Sequence of chain 1.C:
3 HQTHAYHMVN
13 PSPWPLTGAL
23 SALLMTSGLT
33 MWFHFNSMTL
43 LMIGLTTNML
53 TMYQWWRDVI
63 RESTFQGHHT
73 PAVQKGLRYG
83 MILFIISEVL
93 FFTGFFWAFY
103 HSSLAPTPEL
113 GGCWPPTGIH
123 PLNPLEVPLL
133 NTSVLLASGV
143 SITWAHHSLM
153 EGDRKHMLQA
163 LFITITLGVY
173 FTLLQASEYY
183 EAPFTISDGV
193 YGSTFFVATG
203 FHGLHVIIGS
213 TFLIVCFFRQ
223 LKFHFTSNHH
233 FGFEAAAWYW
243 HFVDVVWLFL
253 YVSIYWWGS

Sequence of chain 1.J:
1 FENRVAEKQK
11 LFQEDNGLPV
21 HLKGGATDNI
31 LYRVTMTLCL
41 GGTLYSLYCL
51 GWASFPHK

The small molecule below binds the protein below.
Small molecule (SMILES): C[C@H](CCC(=O)O)[C@H]1CC[C@H]2[C@@H]3[C@H](O)C[C@@H]4C[C@H](O)CC[C@]4(C)[C@H]3C[C@H](O)[C@]12C

Binding-site contacts:
Ligand atom C7 contacts residue LEU160 of chain 1.C at 4.4 Å (hydrophobic).
Ligand atom C4 contacts residue PHE164 of chain 1.C at 4.1 Å (hydrophobic).
Ligand atom C23 contacts residue LEU160 of chain 1.C at 4.0 Å (hydrophobic).
Ligand atom C23 contacts residue LEU223 of chain 1.C at 4.5 Å (hydrophobic).
Ligand atom C19 contacts residue PHE164 of chain 1.C at 3.5 Å (hydrophobic).
Ligand atom C3 contacts residue PHE164 of chain 1.C at 4.5 Å (hydrophobic).
Ligand atom C15 contacts residue LEU160 of chain 1.C at 4.0 Å (hydrophobic).
Ligand atom C24 contacts residue PHE1 of chain 1.J at 3.9 Å (hydrophobic).
Ligand atom C7 contacts residue GLN161 of chain 1.C at 4.1 Å.
Ligand atom C6 contacts residue PHE164 of chain 1.C at 3.7 Å (hydrophobic).
Ligand atom O7 contacts residue GLN161 of chain 1.C at 4.4 Å.
Ligand atom C23 contacts residue ARG156 of chain 1.C at 3.6 Å.
Ligand atom O26 contacts residue ARG156 of chain 1.C at 2.7 Å (salt-bridge).
Ligand atom O25 contacts residue ARG156 of chain 1.C at 2.7 Å (salt-bridge).
Ligand atom C24 contacts residue ARG156 of chain 1.C at 2.9 Å.
Ligand atom C19 contacts residue PHE219 of chain 1.C at 3.7 Å (hydrophobic).
Ligand atom C21 contacts residue PHE1 of chain 1.J at 4.1 Å (hydrophobic).
Ligand atom C16 contacts residue LEU160 of chain 1.C at 4.1 Å (hydrophobic).
Ligand atom C6 contacts residue GLN161 of chain 1.C at 4.2 Å.
Ligand atom C5 contacts residue PHE164 of chain 1.C at 3.6 Å (hydrophobic).
Ligand atom C18 contacts residue LEU160 of chain 1.C at 4.2 Å (hydrophobic).
Ligand atom C10 contacts residue PHE164 of chain 1.C at 4.4 Å (hydrophobic).
Ligand atom C18 contacts residue LEU223 of chain 1.C at 3.4 Å (hydrophobic).
Ligand atom O25 contacts residue PHE1 of chain 1.J at 2.8 Å (h-bond).
Ligand atom C15 contacts residue LYS157 of chain 1.C at 4.4 Å.